Binding-site contacts:
Ligand atom CD2 contacts residue SER76 of chain 2.A at 3.5 Å.
Ligand atom CD contacts residue THR78 of chain 2.A at 3.8 Å.
Ligand atom CE1 contacts residue TRP67 of chain 2.A at 3.4 Å (hydrophobic).
Ligand atom O contacts residue TRP67 of chain 2.A at 3.8 Å.
Ligand atom CB contacts residue TRP67 of chain 2.A at 3.6 Å (hydrophobic).
Ligand atom CA contacts residue TRP108 of chain 4.A at 3.9 Å (hydrophobic).
Ligand atom CB contacts residue TYR42 of chain 2.A at 3.4 Å (hydrophobic).
Ligand atom N contacts residue SER40 of chain 2.A at 3.6 Å.
Ligand atom NE2 contacts residue TRP67 of chain 2.A at 3.5 Å.
Ligand atom CB contacts residue TRP108 of chain 4.A at 4.0 Å (hydrophobic).
Ligand atom CD contacts residue ARG72 of chain 2.A at 3.4 Å.
Ligand atom CG contacts residue TRP67 of chain 2.A at 3.9 Å (hydrophobic).
Ligand atom O contacts residue ARG72 of chain 2.A at 3.2 Å (salt-bridge).
Ligand atom CB contacts residue TRP67 of chain 2.A at 3.7 Å (hydrophobic).
Ligand atom CA contacts residue TRP67 of chain 2.A at 4.0 Å (hydrophobic).
Ligand atom CD contacts residue ALA74 of chain 2.A at 3.7 Å (hydrophobic).
Ligand atom C contacts residue SER33 of chain 2.A at 3.8 Å.
Ligand atom OE1 contacts residue THR78 of chain 2.A at 2.7 Å (h-bond).
Ligand atom CB contacts residue TRP108 of chain 4.A at 4.0 Å (hydrophobic).
Ligand atom CE1 contacts residue SER76 of chain 2.A at 3.9 Å.
Ligand atom OE1 contacts residue LEU98 of chain 2.A at 3.8 Å.
Ligand atom O contacts residue SER33 of chain 2.A at 3.9 Å.
Ligand atom CE1 contacts residue LEU98 of chain 2.A at 4.0 Å (hydrophobic).
Ligand atom CD contacts residue TRP80 of chain 2.A at 4.0 Å (hydrophobic).
Ligand atom C contacts residue TRP67 of chain 2.A at 4.0 Å (hydrophobic).
Ligand atom OE1 contacts residue TRP67 of chain 2.A at 3.6 Å.
Ligand atom CA contacts residue ALA34 of chain 2.A at 3.8 Å (hydrophobic).
Ligand atom NE2 contacts residue ALA74 of chain 2.A at 4.0 Å.
Ligand atom CG contacts residue ALA74 of chain 2.A at 3.5 Å (hydrophobic).
Ligand atom CG contacts residue TYR42 of chain 2.A at 4.0 Å (hydrophobic).
Ligand atom NE2 contacts residue THR78 of chain 2.A at 3.9 Å.
Ligand atom N contacts residue SER33 of chain 2.A at 3.9 Å.
Ligand atom O contacts residue SER33 of chain 2.A at 2.7 Å (h-bond).
Ligand atom NE2 contacts residue TRP96 of chain 2.A at 3.4 Å.
Ligand atom NE2 contacts residue LEU98 of chain 2.A at 3.9 Å.
Ligand atom N contacts residue TRP108 of chain 4.A at 3.9 Å.
Ligand atom CG contacts residue TRP67 of chain 2.A at 3.7 Å (hydrophobic).
Ligand atom NE2 contacts residue SER76 of chain 2.A at 2.8 Å (h-bond).
Ligand atom O contacts residue ARG72 of chain 2.A at 3.5 Å (salt-bridge).
Ligand atom CB contacts residue LEU13 of chain 2.A at 3.9 Å (hydrophobic).

A protein and the small-molecule ligand that binds it are described below.
Small molecule (SMILES): CC(=O)N[C@H]1CSSC[C@@H](C(N)=O)NC(=O)[C@@H]2CCCN2C(=O)[C@@H]2CCCN2C(=O)CNC(=O)[C@H](CCC(N)=O)NC(=O)[C@@H]2CCCN2C(=O)[C@H](Cc2c[nH]cn2)NC1=O

Sequence of chain 4.A:
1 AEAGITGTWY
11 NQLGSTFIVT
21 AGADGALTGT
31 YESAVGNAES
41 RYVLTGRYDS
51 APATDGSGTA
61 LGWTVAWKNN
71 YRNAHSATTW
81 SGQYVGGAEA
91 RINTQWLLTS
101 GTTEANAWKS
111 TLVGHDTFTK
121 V

Sequence of chain 2.A:
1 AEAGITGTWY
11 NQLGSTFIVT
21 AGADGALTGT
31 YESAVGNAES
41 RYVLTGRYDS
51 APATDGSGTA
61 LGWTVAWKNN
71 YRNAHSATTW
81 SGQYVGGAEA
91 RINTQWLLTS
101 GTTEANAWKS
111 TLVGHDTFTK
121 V